This protein binds this small molecule.
Small molecule (SMILES): CC(=O)N[C@@H]1[C@@H](O)[C@H](O)[C@@H](CO)O[C@H]1O

Sequence of chain 1.A:
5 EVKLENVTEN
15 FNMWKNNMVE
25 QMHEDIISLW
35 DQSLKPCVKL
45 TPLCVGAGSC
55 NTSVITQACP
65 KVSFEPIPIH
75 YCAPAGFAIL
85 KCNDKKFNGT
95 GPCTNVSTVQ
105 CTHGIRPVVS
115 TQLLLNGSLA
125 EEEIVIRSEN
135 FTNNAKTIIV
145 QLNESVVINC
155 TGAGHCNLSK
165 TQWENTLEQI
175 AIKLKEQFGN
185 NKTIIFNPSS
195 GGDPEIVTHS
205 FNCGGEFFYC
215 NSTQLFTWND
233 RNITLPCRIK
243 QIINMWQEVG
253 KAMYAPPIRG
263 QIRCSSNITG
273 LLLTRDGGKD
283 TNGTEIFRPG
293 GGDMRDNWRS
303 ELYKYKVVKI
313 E

Binding-site contacts:
Ligand atom O7 contacts residue THR217 of chain 1.A at 4.4 Å.
Ligand atom C2 contacts residue THR217 of chain 1.A at 3.8 Å.
Ligand atom N2 contacts residue ASN215 of chain 1.A at 2.9 Å.
Ligand atom C8 contacts residue ASN215 of chain 1.A at 2.8 Å.
Ligand atom C1 contacts residue ASN215 of chain 1.A at 1.4 Å.
Ligand atom O7 contacts residue GLN218 of chain 1.A at 3.3 Å.
Ligand atom C7 contacts residue PRO238 of chain 1.A at 4.4 Å (hydrophobic).
Ligand atom C8 contacts residue LEU237 of chain 1.A at 4.4 Å (hydrophobic).
Ligand atom N2 contacts residue PRO238 of chain 1.A at 4.3 Å.
Ligand atom C4 contacts residue THR217 of chain 1.A at 4.4 Å.
Ligand atom C5 contacts residue ASN215 of chain 1.A at 3.7 Å.
Ligand atom O7 contacts residue ASN215 of chain 1.A at 4.5 Å.
Ligand atom C8 contacts residue THR217 of chain 1.A at 3.6 Å.
Ligand atom C8 contacts residue PRO238 of chain 1.A at 4.2 Å (hydrophobic).
Ligand atom C2 contacts residue ASN215 of chain 1.A at 2.5 Å.
Ligand atom O5 contacts residue THR217 of chain 1.A at 4.3 Å.
Ligand atom C8 contacts residue GLN218 of chain 1.A at 3.2 Å.
Ligand atom C7 contacts residue THR217 of chain 1.A at 4.0 Å.
Ligand atom C3 contacts residue ASN215 of chain 1.A at 3.8 Å.
Ligand atom C7 contacts residue GLN218 of chain 1.A at 3.6 Å.
Ligand atom C7 contacts residue ASN215 of chain 1.A at 3.3 Å.
Ligand atom C8 contacts residue SER216 of chain 1.A at 4.4 Å.
Ligand atom C1 contacts residue THR217 of chain 1.A at 4.5 Å.
Ligand atom O5 contacts residue ASN215 of chain 1.A at 2.4 Å (h-bond).
Ligand atom C4 contacts residue ASN215 of chain 1.A at 4.2 Å.